Sequence of chain 1.D:
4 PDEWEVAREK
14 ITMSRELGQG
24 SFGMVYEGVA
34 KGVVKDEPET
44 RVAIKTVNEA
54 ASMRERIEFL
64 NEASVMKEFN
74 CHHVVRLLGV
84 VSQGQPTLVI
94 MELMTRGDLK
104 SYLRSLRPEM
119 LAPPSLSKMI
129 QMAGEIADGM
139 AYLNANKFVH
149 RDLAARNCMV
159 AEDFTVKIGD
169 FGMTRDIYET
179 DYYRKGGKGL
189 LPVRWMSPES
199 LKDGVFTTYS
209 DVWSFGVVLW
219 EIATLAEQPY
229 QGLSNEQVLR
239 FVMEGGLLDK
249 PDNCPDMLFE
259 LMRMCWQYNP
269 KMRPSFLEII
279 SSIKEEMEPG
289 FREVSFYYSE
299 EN

Binding-site contacts:
Ligand atom N5 contacts residue MET157 of chain 1.D at 3.7 Å.
Ligand atom C17 contacts residue MET157 of chain 1.D at 3.5 Å (hydrophobic).
Ligand atom C14 contacts residue GLY100 of chain 1.D at 3.5 Å.
Ligand atom C10 contacts residue THR172 of chain 1.D at 3.3 Å.
Ligand atom C2 contacts residue ASP174 of chain 1.D at 3.4 Å.
Ligand atom N4 contacts residue MET97 of chain 1.D at 3.3 Å (h-bond).
Ligand atom N4 contacts residue ALA46 of chain 1.D at 3.7 Å.
Ligand atom C1 contacts residue ASP168 of chain 1.D at 3.4 Å.
Ligand atom C12 contacts residue MET97 of chain 1.D at 3.3 Å (hydrophobic).
Ligand atom O1 contacts residue LEU20 of chain 1.D at 3.8 Å.
Ligand atom C1 contacts residue ALA46 of chain 1.D at 3.5 Å (hydrophobic).
Ligand atom N2 contacts residue ASP168 of chain 1.D at 2.8 Å (salt-bridge).
Ligand atom C23 contacts residue ALA46 of chain 1.D at 3.5 Å (hydrophobic).
Ligand atom C18 contacts residue ASP168 of chain 1.D at 3.6 Å.
Ligand atom C4 contacts residue MET157 of chain 1.D at 3.7 Å (hydrophobic).
Ligand atom C17 contacts residue MET171 of chain 1.D at 3.1 Å (hydrophobic).
Ligand atom C10 contacts residue GLN22 of chain 1.D at 3.4 Å.
Ligand atom C8 contacts residue GLY21 of chain 1.D at 3.4 Å.
Ligand atom C24 contacts residue ALA46 of chain 1.D at 3.7 Å (hydrophobic).
Ligand atom C9 contacts residue GLN22 of chain 1.D at 3.4 Å.
Ligand atom C23 contacts residue GLU95 of chain 1.D at 3.0 Å.
Ligand atom C11 contacts residue LEU20 of chain 1.D at 3.4 Å (hydrophobic).
Ligand atom N3 contacts residue MET171 of chain 1.D at 3.4 Å.
Ligand atom C23 contacts residue VAL78 of chain 1.D at 3.5 Å (hydrophobic).
Ligand atom C22 contacts residue ASP168 of chain 1.D at 3.5 Å.
Ligand atom C3 contacts residue LEU20 of chain 1.D at 3.7 Å (hydrophobic).
Ligand atom C7 contacts residue LEU20 of chain 1.D at 3.5 Å (hydrophobic).
Ligand atom N4 contacts residue GLU95 of chain 1.D at 3.3 Å (salt-bridge).
Ligand atom C21 contacts residue VAL28 of chain 1.D at 3.7 Å (hydrophobic).
Ligand atom N6 contacts residue LEU96 of chain 1.D at 3.7 Å.
Ligand atom C16 contacts residue LEU20 of chain 1.D at 3.6 Å (hydrophobic).
Ligand atom C24 contacts residue ASP168 of chain 1.D at 3.5 Å.
Ligand atom C9 contacts residue GLY21 of chain 1.D at 3.6 Å.
Ligand atom C11 contacts residue MET97 of chain 1.D at 3.3 Å (hydrophobic).
Ligand atom C8 contacts residue LEU20 of chain 1.D at 2.9 Å (hydrophobic).
Ligand atom C21 contacts residue MET171 of chain 1.D at 3.8 Å (hydrophobic).
Ligand atom C13 contacts residue GLY100 of chain 1.D at 3.6 Å.
Ligand atom C22 contacts residue MET171 of chain 1.D at 3.6 Å (hydrophobic).
Ligand atom N6 contacts residue MET97 of chain 1.D at 3.1 Å (h-bond).
Ligand atom C15 contacts residue GLY100 of chain 1.D at 3.7 Å.

The small molecule below binds the protein below.
Small molecule (SMILES): COc1cc(Nc2nccc(Nc3cnc4ccccc4c3)n2)ccc1N1CCOCC1